A protein and the small-molecule ligand that binds it are described below.
Small molecule (SMILES): O=C1NC(=O)[C@@]2(N1)O[C@H](CO)[C@@H](O)[C@H](O)[C@H]2O

Sequence of chain 1.A:
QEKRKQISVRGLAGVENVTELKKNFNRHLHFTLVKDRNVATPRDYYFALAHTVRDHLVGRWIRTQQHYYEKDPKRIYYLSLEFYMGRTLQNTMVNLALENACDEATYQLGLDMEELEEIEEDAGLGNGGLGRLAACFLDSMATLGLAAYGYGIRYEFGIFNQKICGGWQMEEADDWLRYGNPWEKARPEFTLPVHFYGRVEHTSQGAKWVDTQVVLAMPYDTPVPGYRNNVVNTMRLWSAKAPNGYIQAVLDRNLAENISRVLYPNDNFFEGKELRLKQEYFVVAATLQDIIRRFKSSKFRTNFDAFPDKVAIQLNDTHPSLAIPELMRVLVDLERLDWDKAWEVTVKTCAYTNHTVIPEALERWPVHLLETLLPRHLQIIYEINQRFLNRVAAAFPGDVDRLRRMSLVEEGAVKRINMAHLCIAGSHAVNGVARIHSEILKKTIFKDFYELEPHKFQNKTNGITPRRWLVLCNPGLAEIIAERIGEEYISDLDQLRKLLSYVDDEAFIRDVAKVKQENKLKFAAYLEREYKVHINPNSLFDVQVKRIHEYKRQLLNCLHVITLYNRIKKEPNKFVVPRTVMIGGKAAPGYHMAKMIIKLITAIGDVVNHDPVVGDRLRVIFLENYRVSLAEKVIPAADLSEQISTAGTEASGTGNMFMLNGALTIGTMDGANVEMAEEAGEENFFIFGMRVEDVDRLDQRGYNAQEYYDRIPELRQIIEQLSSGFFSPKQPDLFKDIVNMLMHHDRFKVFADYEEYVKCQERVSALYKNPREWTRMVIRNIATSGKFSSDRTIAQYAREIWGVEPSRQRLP

Binding-site contacts:
Ligand atom O5 contacts residue HIS377 of chain 1.A at 3.5 Å.
Ligand atom C1 contacts residue HIS377 of chain 1.A at 3.5 Å.
Ligand atom O4 contacts residue GLY675 of chain 1.A at 2.9 Å (h-bond).
Ligand atom O5 contacts residue LEU136 of chain 1.A at 4.0 Å.
Ligand atom C6 contacts residue ASN484 of chain 1.A at 3.4 Å.
Ligand atom N2 contacts residue ASN284 of chain 1.A at 3.9 Å.
Ligand atom N1 contacts residue ASN284 of chain 1.A at 3.3 Å (h-bond).
Ligand atom N2 contacts residue HIS377 of chain 1.A at 2.9 Å (h-bond).
Ligand atom O3 contacts residue GLY675 of chain 1.A at 3.1 Å (h-bond).
Ligand atom O7 contacts residue GLY135 of chain 1.A at 3.4 Å.
Ligand atom O6 contacts residue VAL455 of chain 1.A at 3.6 Å.
Ligand atom N2 contacts residue THR378 of chain 1.A at 3.9 Å.
Ligand atom O8 contacts residue THR378 of chain 1.A at 3.5 Å.
Ligand atom C2 contacts residue GLU672 of chain 1.A at 3.8 Å.
Ligand atom O8 contacts residue ASN284 of chain 1.A at 3.6 Å (h-bond).
Ligand atom O3 contacts residue GLU672 of chain 1.A at 2.7 Å (salt-bridge).
Ligand atom O2 contacts residue ASN284 of chain 1.A at 3.1 Å (h-bond).
Ligand atom N1 contacts residue LEU136 of chain 1.A at 3.9 Å.
Ligand atom C4 contacts residue GLY675 of chain 1.A at 3.9 Å.
Ligand atom O6 contacts residue ASN484 of chain 1.A at 2.9 Å (h-bond).
Ligand atom C7 contacts residue LEU136 of chain 1.A at 3.8 Å (hydrophobic).
Ligand atom C3 contacts residue GLU672 of chain 1.A at 3.4 Å.
Ligand atom O7 contacts residue LEU136 of chain 1.A at 3.2 Å (h-bond).
Ligand atom O6 contacts residue LEU139 of chain 1.A at 3.9 Å.
Ligand atom O6 contacts residue HIS377 of chain 1.A at 2.7 Å (h-bond).
Ligand atom C6 contacts residue GLY135 of chain 1.A at 4.0 Å.
Ligand atom C7 contacts residue ASN284 of chain 1.A at 3.9 Å.
Ligand atom C2 contacts residue HIS377 of chain 1.A at 3.4 Å.
Ligand atom O2 contacts residue TYR573 of chain 1.A at 3.0 Å (h-bond).
Ligand atom O4 contacts residue SER674 of chain 1.A at 3.6 Å.
Ligand atom C5 contacts residue LEU136 of chain 1.A at 4.0 Å (hydrophobic).
Ligand atom O2 contacts residue GLU672 of chain 1.A at 3.2 Å (salt-bridge).
Ligand atom C8 contacts residue ASN284 of chain 1.A at 3.3 Å.
Ligand atom C6 contacts residue LEU136 of chain 1.A at 4.0 Å (hydrophobic).
Ligand atom C6 contacts residue HIS377 of chain 1.A at 3.5 Å.
Ligand atom O3 contacts residue SER674 of chain 1.A at 3.0 Å (h-bond).
Ligand atom C6 contacts residue LEU139 of chain 1.A at 4.0 Å (hydrophobic).
Ligand atom O3 contacts residue ALA673 of chain 1.A at 3.3 Å (h-bond).
Ligand atom C3 contacts residue GLY675 of chain 1.A at 3.9 Å.
Ligand atom O4 contacts residue ASN484 of chain 1.A at 3.4 Å (h-bond).